Sequence of chain 1.C:
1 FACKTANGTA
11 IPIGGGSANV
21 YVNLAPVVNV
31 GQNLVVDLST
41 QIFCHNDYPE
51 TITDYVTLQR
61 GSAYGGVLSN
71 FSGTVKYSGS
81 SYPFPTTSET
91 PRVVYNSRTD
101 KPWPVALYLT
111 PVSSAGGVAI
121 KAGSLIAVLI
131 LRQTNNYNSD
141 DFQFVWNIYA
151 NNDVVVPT

A protein and the small-molecule ligand that binds it are described below.
Small molecule (SMILES): CO[C@H]1O[C@H](CO)[C@@H](O)[C@H](O)[C@@H]1O[C@H]1O[C@H](CO)[C@@H](O)[C@H](O)[C@@H]1O

Binding-site contacts:
Ligand atom C3 contacts residue ASN135 of chain 1.C at 3.9 Å.
Ligand atom O6 contacts residue ASN46 of chain 1.C at 2.9 Å (h-bond).
Ligand atom O3 contacts residue ASN135 of chain 1.C at 3.6 Å (h-bond).
Ligand atom O4 contacts residue ASN135 of chain 1.C at 2.8 Å (h-bond).
Ligand atom O3 contacts residue ASP140 of chain 1.C at 2.8 Å (salt-bridge).
Ligand atom O4 contacts residue ASP54 of chain 1.C at 2.7 Å (salt-bridge).
Ligand atom O6 contacts residue ASP47 of chain 1.C at 3.1 Å (salt-bridge).
Ligand atom C4 contacts residue GLN133 of chain 1.C at 3.8 Å.
Ligand atom C4 contacts residue ASN135 of chain 1.C at 3.9 Å.
Ligand atom O5 contacts residue TYR48 of chain 1.C at 4.0 Å.
Ligand atom C5 contacts residue ILE52 of chain 1.C at 3.9 Å (hydrophobic).
Ligand atom O6 contacts residue ASP54 of chain 1.C at 2.4 Å (salt-bridge).
Ligand atom O4 contacts residue ASN138 of chain 1.C at 3.8 Å.
Ligand atom O2 contacts residue ILE13 of chain 1.C at 3.2 Å.
Ligand atom C6 contacts residue ASN46 of chain 1.C at 2.9 Å.
Ligand atom O5 contacts residue PHE1 of chain 1.C at 2.8 Å (h-bond).
Ligand atom C6 contacts residue ILE52 of chain 1.C at 4.0 Å (hydrophobic).
Ligand atom C6 contacts residue TYR48 of chain 1.C at 3.8 Å (hydrophobic).
Ligand atom C2 contacts residue PHE1 of chain 1.C at 3.5 Å (hydrophobic).
Ligand atom C1 contacts residue PHE1 of chain 1.C at 3.5 Å (hydrophobic).
Ligand atom C2 contacts residue ASP140 of chain 1.C at 4.0 Å.
Ligand atom C2 contacts residue ILE13 of chain 1.C at 3.6 Å (hydrophobic).
Ligand atom O6 contacts residue TYR137 of chain 1.C at 3.7 Å.
Ligand atom O3 contacts residue PHE142 of chain 1.C at 3.8 Å.
Ligand atom O6 contacts residue PHE1 of chain 1.C at 2.8 Å (h-bond).
Ligand atom O5 contacts residue ASP47 of chain 1.C at 3.9 Å.
Ligand atom O3 contacts residue GLN133 of chain 1.C at 3.2 Å (h-bond).
Ligand atom C4 contacts residue PHE1 of chain 1.C at 3.8 Å (hydrophobic).
Ligand atom O2 contacts residue PHE1 of chain 1.C at 2.6 Å (h-bond).
Ligand atom C6 contacts residue TYR137 of chain 1.C at 3.7 Å (hydrophobic).
Ligand atom C4 contacts residue ASP54 of chain 1.C at 3.5 Å.
Ligand atom C1 contacts residue TYR48 of chain 1.C at 4.1 Å (hydrophobic).
Ligand atom C6 contacts residue ASP54 of chain 1.C at 3.3 Å.
Ligand atom C6 contacts residue ASP47 of chain 1.C at 3.8 Å.
Ligand atom O4 contacts residue ILE52 of chain 1.C at 3.3 Å.
Ligand atom C6 contacts residue PHE1 of chain 1.C at 3.8 Å (hydrophobic).
Ligand atom O3 contacts residue ASP140 of chain 1.C at 3.0 Å (salt-bridge).
Ligand atom C5 contacts residue PHE1 of chain 1.C at 3.6 Å (hydrophobic).
Ligand atom O4 contacts residue GLN133 of chain 1.C at 3.6 Å.
Ligand atom C3 contacts residue ASP140 of chain 1.C at 3.4 Å.